Sequence of chain 1.A:
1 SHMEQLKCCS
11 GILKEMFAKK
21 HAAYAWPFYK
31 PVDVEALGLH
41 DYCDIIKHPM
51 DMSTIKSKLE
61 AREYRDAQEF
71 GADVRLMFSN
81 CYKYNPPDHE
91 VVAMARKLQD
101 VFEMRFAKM

Binding-site contacts:
Ligand atom C4 contacts residue VAL32 of chain 1.A at 3.9 Å (hydrophobic).
Ligand atom C11 contacts residue TRP26 of chain 1.A at 4.2 Å (hydrophobic).
Ligand atom C5 contacts residue VAL32 of chain 1.A at 4.3 Å (hydrophobic).
Ligand atom C9 contacts residue TRP26 of chain 1.A at 4.5 Å (hydrophobic).
Ligand atom C6 contacts residue LEU39 of chain 1.A at 3.7 Å (hydrophobic).
Ligand atom C6 contacts residue ASN85 of chain 1.A at 3.6 Å.
Ligand atom C5 contacts residue VAL91 of chain 1.A at 4.3 Å (hydrophobic).
Ligand atom C12 contacts residue VAL32 of chain 1.A at 3.9 Å (hydrophobic).
Ligand atom C12 contacts residue VAL91 of chain 1.A at 4.2 Å (hydrophobic).
Ligand atom O14 contacts residue ASN85 of chain 1.A at 2.9 Å (h-bond).
Ligand atom C8 contacts residue PRO27 of chain 1.A at 3.6 Å (hydrophobic).
Ligand atom C6 contacts residue TYR84 of chain 1.A at 3.9 Å (hydrophobic).
Ligand atom C8 contacts residue VAL91 of chain 1.A at 4.0 Å (hydrophobic).
Ligand atom C10 contacts residue TRP26 of chain 1.A at 4.2 Å (hydrophobic).
Ligand atom C7 contacts residue PRO27 of chain 1.A at 3.8 Å (hydrophobic).
Ligand atom C12 contacts residue PHE28 of chain 1.A at 3.5 Å (hydrophobic).
Ligand atom N13 contacts residue VAL91 of chain 1.A at 4.5 Å.
Ligand atom C5 contacts residue ASN85 of chain 1.A at 3.7 Å.
Ligand atom C4 contacts residue VAL91 of chain 1.A at 4.2 Å (hydrophobic).
Ligand atom O16 contacts residue PRO27 of chain 1.A at 3.4 Å.
Ligand atom C1 contacts residue ASN85 of chain 1.A at 4.0 Å.
Ligand atom C2 contacts residue LEU39 of chain 1.A at 4.2 Å (hydrophobic).
Ligand atom C3 contacts residue VAL32 of chain 1.A at 4.5 Å (hydrophobic).
Ligand atom N13 contacts residue VAL32 of chain 1.A at 4.1 Å.
Ligand atom O14 contacts residue TYR84 of chain 1.A at 4.5 Å.
Ligand atom O14 contacts residue VAL91 of chain 1.A at 4.1 Å.
Ligand atom O14 contacts residue CYS81 of chain 1.A at 4.0 Å.
Ligand atom C1 contacts residue LEU39 of chain 1.A at 4.0 Å (hydrophobic).
Ligand atom C9 contacts residue PRO27 of chain 1.A at 4.1 Å (hydrophobic).
Ligand atom O16 contacts residue TRP26 of chain 1.A at 3.8 Å.
Ligand atom N13 contacts residue PRO27 of chain 1.A at 2.8 Å (h-bond).
Ligand atom C12 contacts residue PRO27 of chain 1.A at 3.6 Å (hydrophobic).
Ligand atom C8 contacts residue VAL32 of chain 1.A at 3.7 Å (hydrophobic).

A small-molecule ligand and the protein it binds are described below.
Small molecule (SMILES): CCOC(=O)c1[nH]c(C)c2c1CCCC2=O